Binding-site contacts:
Ligand atom C3 contacts residue GLU51 of chain 1.B at 3.8 Å.
Ligand atom C1' contacts residue GLN86 of chain 1.B at 4.1 Å.
Ligand atom O71 contacts residue ALA82 of chain 1.B at 3.4 Å.
Ligand atom O71 contacts residue PHE79 of chain 1.B at 3.7 Å.
Ligand atom C4 contacts residue GLU51 of chain 1.B at 3.6 Å.
Ligand atom C2 contacts residue ALA82 of chain 1.B at 4.0 Å (hydrophobic).
Ligand atom C2' contacts residue ILE34 of chain 1.B at 4.1 Å (hydrophobic).
Ligand atom O'L contacts residue ARG50 of chain 1.B at 3.6 Å (salt-bridge).
Ligand atom C3 contacts residue LEU83 of chain 1.B at 4.2 Å (hydrophobic).
Ligand atom O'M contacts residue ARG10 of chain 2.A at 2.6 Å (salt-bridge).
Ligand atom O4 contacts residue ASP47 of chain 1.B at 2.9 Å (salt-bridge).
Ligand atom C7 contacts residue ARG27 of chain 1.B at 3.3 Å.
Ligand atom O'M contacts residue ARG50 of chain 1.B at 4.2 Å.
Ligand atom O72 contacts residue MET54 of chain 1.B at 3.4 Å.
Ligand atom C2 contacts residue PHE79 of chain 1.B at 3.8 Å (hydrophobic).
Ligand atom O1' contacts residue ARG45 of chain 1.B at 3.6 Å (salt-bridge).
Ligand atom O4 contacts residue ARG45 of chain 1.B at 4.1 Å.
Ligand atom C1' contacts residue LYS38 of chain 1.B at 3.9 Å.
Ligand atom O'M contacts residue LYS38 of chain 1.B at 3.0 Å.
Ligand atom C5 contacts residue GLU51 of chain 1.B at 3.9 Å.
Ligand atom O1' contacts residue GLN86 of chain 1.B at 3.3 Å (h-bond).
Ligand atom O4 contacts residue GLU51 of chain 1.B at 2.6 Å (salt-bridge).
Ligand atom O72 contacts residue ARG27 of chain 1.B at 3.2 Å (salt-bridge).
Ligand atom O1' contacts residue LYS38 of chain 1.B at 3.1 Å (salt-bridge).
Ligand atom C5 contacts residue ARG50 of chain 1.B at 4.0 Å.
Ligand atom C5 contacts residue ASP47 of chain 1.B at 4.2 Å.
Ligand atom C7 contacts residue MET54 of chain 1.B at 3.8 Å (hydrophobic).
Ligand atom C6 contacts residue ARG50 of chain 1.B at 4.1 Å.
Ligand atom O'L contacts residue ARG10 of chain 2.A at 3.0 Å (salt-bridge).
Ligand atom C4 contacts residue ASP47 of chain 1.B at 3.8 Å.
Ligand atom O'L contacts residue ILE34 of chain 1.B at 4.0 Å.
Ligand atom O72 contacts residue VAL13 of chain 2.A at 4.2 Å.
Ligand atom O71 contacts residue ARG27 of chain 1.B at 3.2 Å (salt-bridge).
Ligand atom C2' contacts residue ARG10 of chain 2.A at 3.5 Å.
Ligand atom C2' contacts residue LYS38 of chain 1.B at 3.9 Å.
Ligand atom O4 contacts residue TYR46 of chain 1.B at 3.5 Å.
Ligand atom O1' contacts residue ILE34 of chain 1.B at 4.2 Å.
Ligand atom C6 contacts residue MET54 of chain 1.B at 3.5 Å (hydrophobic).
Ligand atom C4 contacts residue ARG45 of chain 1.B at 3.9 Å.
Ligand atom C3 contacts residue PHE79 of chain 1.B at 4.0 Å (hydrophobic).

Sequence of chain 1.B:
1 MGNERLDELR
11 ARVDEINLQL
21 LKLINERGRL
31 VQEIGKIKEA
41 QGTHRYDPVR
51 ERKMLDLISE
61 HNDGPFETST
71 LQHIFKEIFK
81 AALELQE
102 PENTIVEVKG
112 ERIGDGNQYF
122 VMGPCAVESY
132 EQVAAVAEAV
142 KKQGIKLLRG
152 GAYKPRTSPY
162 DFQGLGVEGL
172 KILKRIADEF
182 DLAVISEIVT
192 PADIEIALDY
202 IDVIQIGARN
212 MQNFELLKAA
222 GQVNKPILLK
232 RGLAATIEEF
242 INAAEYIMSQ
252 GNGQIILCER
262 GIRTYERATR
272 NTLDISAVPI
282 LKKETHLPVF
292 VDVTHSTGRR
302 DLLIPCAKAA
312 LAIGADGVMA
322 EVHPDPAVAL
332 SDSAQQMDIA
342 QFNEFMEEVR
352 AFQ

Sequence of chain 2.A:
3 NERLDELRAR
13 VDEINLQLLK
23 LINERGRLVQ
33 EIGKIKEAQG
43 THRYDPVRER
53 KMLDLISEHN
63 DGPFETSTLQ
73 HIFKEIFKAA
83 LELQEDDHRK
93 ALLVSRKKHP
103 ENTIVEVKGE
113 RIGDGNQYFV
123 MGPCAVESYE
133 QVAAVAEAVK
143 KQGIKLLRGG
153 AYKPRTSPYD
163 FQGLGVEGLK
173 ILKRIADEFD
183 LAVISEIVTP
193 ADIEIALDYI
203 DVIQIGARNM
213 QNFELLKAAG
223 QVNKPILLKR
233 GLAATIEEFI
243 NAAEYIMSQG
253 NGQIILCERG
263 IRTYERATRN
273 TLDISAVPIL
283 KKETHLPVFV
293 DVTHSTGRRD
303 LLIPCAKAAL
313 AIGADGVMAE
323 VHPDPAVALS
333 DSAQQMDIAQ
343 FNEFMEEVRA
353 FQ

The protein below binds the small molecule below.
Small molecule (SMILES): O=C(O)C(=O)CC1(C(=O)O)C=CC(O)C=C1